Binding-site contacts:
Ligand atom C5 contacts residue ASN87 of chain 56.Q at 3.7 Å.
Ligand atom C3 contacts residue ASN87 of chain 56.Q at 3.7 Å.
Ligand atom O7 contacts residue ASP85 of chain 56.Q at 4.3 Å.
Ligand atom C2 contacts residue ASN87 of chain 56.Q at 2.4 Å.
Ligand atom C6 contacts residue LEU151 of chain 56.Q at 3.8 Å (hydrophobic).
Ligand atom O6 contacts residue LEU151 of chain 56.Q at 3.4 Å.
Ligand atom C5 contacts residue SER89 of chain 56.Q at 4.3 Å.
Ligand atom C5 contacts residue LEU151 of chain 56.Q at 4.1 Å (hydrophobic).
Ligand atom C1 contacts residue ASN87 of chain 56.Q at 1.4 Å.
Ligand atom O5 contacts residue SER79 of chain 56.Q at 4.4 Å.
Ligand atom O5 contacts residue SER89 of chain 56.Q at 4.1 Å.
Ligand atom C4 contacts residue LEU151 of chain 56.Q at 4.4 Å (hydrophobic).
Ligand atom O7 contacts residue ASN87 of chain 56.Q at 3.9 Å.
Ligand atom C4 contacts residue ASN87 of chain 56.Q at 4.2 Å.
Ligand atom O5 contacts residue ASN87 of chain 56.Q at 2.3 Å (h-bond).
Ligand atom C1 contacts residue SER89 of chain 56.Q at 4.5 Å.
Ligand atom N2 contacts residue ASN87 of chain 56.Q at 2.9 Å (h-bond).
Ligand atom C7 contacts residue ASN87 of chain 56.Q at 3.6 Å.
Ligand atom O4 contacts residue LEU151 of chain 56.Q at 3.7 Å.

Sequence of chain 56.Q:
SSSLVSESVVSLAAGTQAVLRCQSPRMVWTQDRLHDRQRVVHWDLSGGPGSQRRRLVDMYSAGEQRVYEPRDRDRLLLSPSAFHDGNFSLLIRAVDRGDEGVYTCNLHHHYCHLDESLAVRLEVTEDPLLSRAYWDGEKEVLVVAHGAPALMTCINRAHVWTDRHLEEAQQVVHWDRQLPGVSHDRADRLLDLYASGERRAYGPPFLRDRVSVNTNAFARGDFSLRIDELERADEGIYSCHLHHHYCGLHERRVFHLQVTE

A small-molecule ligand and the protein it binds are described below.
Small molecule (SMILES): CC(=O)N[C@@H]1[C@@H](O)[C@H](O)[C@@H](CO)O[C@H]1O